Binding-site contacts:
Ligand atom O7 contacts residue ASN25 of chain 2.A at 3.6 Å.
Ligand atom C1 contacts residue ASN25 of chain 2.A at 1.4 Å.
Ligand atom O5 contacts residue ASN25 of chain 2.A at 2.4 Å (h-bond).
Ligand atom O6 contacts residue LYS17 of chain 2.A at 3.3 Å (salt-bridge).
Ligand atom C4 contacts residue ASN25 of chain 2.A at 4.2 Å.
Ligand atom C5 contacts residue LYS17 of chain 2.A at 3.7 Å.
Ligand atom N2 contacts residue ASN25 of chain 2.A at 3.0 Å (h-bond).
Ligand atom O5 contacts residue LYS17 of chain 2.A at 2.9 Å (salt-bridge).
Ligand atom C3 contacts residue ASN25 of chain 2.A at 3.8 Å.
Ligand atom C7 contacts residue ASN25 of chain 2.A at 3.5 Å.
Ligand atom C6 contacts residue LYS17 of chain 2.A at 3.8 Å.
Ligand atom C2 contacts residue ASN25 of chain 2.A at 2.4 Å.
Ligand atom C5 contacts residue ASN25 of chain 2.A at 3.7 Å.
Ligand atom C1 contacts residue LYS17 of chain 2.A at 3.4 Å.

This small molecule binds to this protein.
Small molecule (SMILES): CC(=O)N[C@@H]1[C@@H](O)[C@H](O)[C@@H](CO)O[C@H]1O

Sequence of chain 2.A:
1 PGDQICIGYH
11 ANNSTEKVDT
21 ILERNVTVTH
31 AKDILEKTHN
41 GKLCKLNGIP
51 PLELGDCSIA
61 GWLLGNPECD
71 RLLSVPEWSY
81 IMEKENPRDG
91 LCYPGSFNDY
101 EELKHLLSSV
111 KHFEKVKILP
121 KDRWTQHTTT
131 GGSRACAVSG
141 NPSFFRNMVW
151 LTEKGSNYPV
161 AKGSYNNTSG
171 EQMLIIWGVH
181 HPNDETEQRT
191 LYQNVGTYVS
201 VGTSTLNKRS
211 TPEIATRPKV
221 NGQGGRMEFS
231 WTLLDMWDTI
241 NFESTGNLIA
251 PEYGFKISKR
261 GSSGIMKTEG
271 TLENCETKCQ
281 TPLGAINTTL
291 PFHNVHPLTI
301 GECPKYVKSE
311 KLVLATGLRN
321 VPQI